Sequence of chain 22.E:
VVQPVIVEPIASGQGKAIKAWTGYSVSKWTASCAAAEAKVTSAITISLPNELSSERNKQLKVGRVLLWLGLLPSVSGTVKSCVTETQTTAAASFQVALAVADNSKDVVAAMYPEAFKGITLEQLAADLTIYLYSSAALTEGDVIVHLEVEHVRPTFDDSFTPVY

The protein below binds the small molecule below.
Small molecule (SMILES): Nc1ncnc2c1ncn2[C@@H]1O[C@H](COP(=O)=O)[C@@H](O[P](=O)(O)OC[C@H]2O[C@@H](n3ccc(=O)[nH]c3=O)[C@H](O)[C@@H]2O)[C@H]1O

Binding-site contacts:
Ligand atom O2' contacts residue GLU140 of chain 22.E at 3.0 Å (salt-bridge).
Ligand atom O4' contacts residue LYS143 of chain 22.E at 4.2 Å.
Ligand atom C2 contacts residue TRP47 of chain 22.E at 3.8 Å (hydrophobic).
Ligand atom C1' contacts residue GLU140 of chain 22.E at 3.2 Å.
Ligand atom C1' contacts residue TRP47 of chain 22.E at 4.3 Å (hydrophobic).
Ligand atom N7 contacts residue TRP47 of chain 22.E at 4.0 Å.
Ligand atom OP1 contacts residue LYS45 of chain 43.F at 4.3 Å.
Ligand atom C8 contacts residue LYS143 of chain 22.E at 2.8 Å.
Ligand atom C4 contacts residue TRP47 of chain 22.E at 3.9 Å (hydrophobic).
Ligand atom N7 contacts residue LYS143 of chain 22.E at 3.7 Å.
Ligand atom N9 contacts residue GLU140 of chain 22.E at 4.1 Å.
Ligand atom N9 contacts residue LYS143 of chain 22.E at 3.8 Å.
Ligand atom C8 contacts residue GLU140 of chain 22.E at 4.1 Å.
Ligand atom O4' contacts residue GLU140 of chain 22.E at 4.1 Å.
Ligand atom C8 contacts residue TRP47 of chain 22.E at 4.0 Å (hydrophobic).
Ligand atom C2' contacts residue GLU140 of chain 22.E at 3.5 Å.
Ligand atom N9 contacts residue TRP47 of chain 22.E at 4.0 Å.
Ligand atom C5 contacts residue TRP47 of chain 22.E at 4.0 Å (hydrophobic).
Ligand atom N1 contacts residue TRP47 of chain 22.E at 3.8 Å.
Ligand atom C2' contacts residue LYS143 of chain 22.E at 4.5 Å.
Ligand atom C1' contacts residue LYS143 of chain 22.E at 4.0 Å.
Ligand atom C6 contacts residue TRP47 of chain 22.E at 3.9 Å (hydrophobic).
Ligand atom O4' contacts residue TRP47 of chain 22.E at 4.0 Å.
Ligand atom N6 contacts residue TRP47 of chain 22.E at 4.2 Å.
Ligand atom N3 contacts residue TRP47 of chain 22.E at 3.9 Å.

Sequence of chain 43.F:
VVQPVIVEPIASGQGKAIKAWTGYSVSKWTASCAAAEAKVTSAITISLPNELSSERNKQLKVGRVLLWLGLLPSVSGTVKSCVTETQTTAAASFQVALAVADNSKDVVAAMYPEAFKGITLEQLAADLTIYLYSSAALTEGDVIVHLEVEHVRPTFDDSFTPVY